Binding-site contacts:
Ligand atom C18 contacts residue ARG454 of chain 1.C at 3.0 Å.
Ligand atom C8 contacts residue GLN438 of chain 1.C at 3.2 Å.
Ligand atom C17 contacts residue ARG613 of chain 1.C at 3.1 Å.
Ligand atom C14 contacts residue SER456 of chain 1.C at 3.5 Å.
Ligand atom O6 contacts residue GLN438 of chain 1.C at 3.2 Å.
Ligand atom O10 contacts residue HIS451 of chain 1.C at 2.5 Å (h-bond).
Ligand atom C30 contacts residue PRO489 of chain 1.C at 2.9 Å (hydrophobic).
Ligand atom C12 contacts residue GLN435 of chain 1.C at 2.9 Å.
Ligand atom C32 contacts residue PHE439 of chain 1.C at 3.2 Å (hydrophobic).
Ligand atom C14 contacts residue GLN438 of chain 1.C at 3.0 Å.
Ligand atom O1 contacts residue ARG454 of chain 1.C at 2.7 Å (salt-bridge).
Ligand atom C29 contacts residue GLN435 of chain 1.C at 3.5 Å.
Ligand atom C4 contacts residue ASN493 of chain 1.C at 3.1 Å.
Ligand atom O4 contacts residue ARG465 of chain 1.C at 3.3 Å (salt-bridge).
Ligand atom C3 contacts residue ASN493 of chain 1.C at 3.3 Å.
Ligand atom C20 contacts residue ARG454 of chain 1.C at 3.4 Å.
Ligand atom C19 contacts residue ARG454 of chain 1.C at 2.3 Å.
Ligand atom C7 contacts residue GLN438 of chain 1.C at 3.1 Å.
Ligand atom C16 contacts residue ARG454 of chain 1.C at 2.7 Å.
Ligand atom C8 contacts residue SER456 of chain 1.C at 3.4 Å.
Ligand atom O1 contacts residue ILE497 of chain 1.C at 3.4 Å.
Ligand atom O3 contacts residue GLN435 of chain 1.C at 2.9 Å (h-bond).
Ligand atom O9 contacts residue HIS451 of chain 1.C at 3.2 Å (h-bond).
Ligand atom O11 contacts residue PRO489 of chain 1.C at 3.0 Å.
Ligand atom O9 contacts residue PHE439 of chain 1.C at 3.2 Å (h-bond).
Ligand atom N2 contacts residue ASN493 of chain 1.C at 3.2 Å (h-bond).
Ligand atom O5 contacts residue GLN435 of chain 1.C at 2.8 Å (h-bond).
Ligand atom O2 contacts residue SER456 of chain 1.C at 2.9 Å (h-bond).
Ligand atom C17 contacts residue ARG454 of chain 1.C at 3.4 Å.
Ligand atom C13 contacts residue GLN435 of chain 1.C at 3.0 Å.
Ligand atom N1 contacts residue ARG454 of chain 1.C at 3.0 Å (salt-bridge).
Ligand atom O10 contacts residue ARG454 of chain 1.C at 3.0 Å (salt-bridge).
Ligand atom O8 contacts residue PHE439 of chain 1.C at 3.1 Å (h-bond).
Ligand atom C1 contacts residue ILE497 of chain 1.C at 3.2 Å (hydrophobic).
Ligand atom C15 contacts residue ARG454 of chain 1.C at 2.8 Å.
Ligand atom C32 contacts residue HIS680 of chain 1.C at 3.2 Å.
Ligand atom O2 contacts residue GLN438 of chain 1.C at 3.2 Å (h-bond).
Ligand atom C37 contacts residue SER437 of chain 1.C at 3.2 Å.
Ligand atom C16 contacts residue ARG613 of chain 1.C at 3.5 Å.
Ligand atom O11 contacts residue ILE497 of chain 1.C at 3.4 Å.

This protein binds this small molecule.
Small molecule (SMILES): CO[C@H]1CCO[C@@]2(C)Oc3c(C)c(O)c4c(c3C2=O)C2=NC3(CCN(CCn5c([N+](=O)[O-])cnc5C)CC3)NC2=C(NC(=O)[C@H](C)CCC[C@H](C)[C@H](O)[C@@H](C)[C@@H](O)[C@@H](C)[C@H](OC(C)=O)[C@@H]1C)C4=O

Sequence of chain 1.C:
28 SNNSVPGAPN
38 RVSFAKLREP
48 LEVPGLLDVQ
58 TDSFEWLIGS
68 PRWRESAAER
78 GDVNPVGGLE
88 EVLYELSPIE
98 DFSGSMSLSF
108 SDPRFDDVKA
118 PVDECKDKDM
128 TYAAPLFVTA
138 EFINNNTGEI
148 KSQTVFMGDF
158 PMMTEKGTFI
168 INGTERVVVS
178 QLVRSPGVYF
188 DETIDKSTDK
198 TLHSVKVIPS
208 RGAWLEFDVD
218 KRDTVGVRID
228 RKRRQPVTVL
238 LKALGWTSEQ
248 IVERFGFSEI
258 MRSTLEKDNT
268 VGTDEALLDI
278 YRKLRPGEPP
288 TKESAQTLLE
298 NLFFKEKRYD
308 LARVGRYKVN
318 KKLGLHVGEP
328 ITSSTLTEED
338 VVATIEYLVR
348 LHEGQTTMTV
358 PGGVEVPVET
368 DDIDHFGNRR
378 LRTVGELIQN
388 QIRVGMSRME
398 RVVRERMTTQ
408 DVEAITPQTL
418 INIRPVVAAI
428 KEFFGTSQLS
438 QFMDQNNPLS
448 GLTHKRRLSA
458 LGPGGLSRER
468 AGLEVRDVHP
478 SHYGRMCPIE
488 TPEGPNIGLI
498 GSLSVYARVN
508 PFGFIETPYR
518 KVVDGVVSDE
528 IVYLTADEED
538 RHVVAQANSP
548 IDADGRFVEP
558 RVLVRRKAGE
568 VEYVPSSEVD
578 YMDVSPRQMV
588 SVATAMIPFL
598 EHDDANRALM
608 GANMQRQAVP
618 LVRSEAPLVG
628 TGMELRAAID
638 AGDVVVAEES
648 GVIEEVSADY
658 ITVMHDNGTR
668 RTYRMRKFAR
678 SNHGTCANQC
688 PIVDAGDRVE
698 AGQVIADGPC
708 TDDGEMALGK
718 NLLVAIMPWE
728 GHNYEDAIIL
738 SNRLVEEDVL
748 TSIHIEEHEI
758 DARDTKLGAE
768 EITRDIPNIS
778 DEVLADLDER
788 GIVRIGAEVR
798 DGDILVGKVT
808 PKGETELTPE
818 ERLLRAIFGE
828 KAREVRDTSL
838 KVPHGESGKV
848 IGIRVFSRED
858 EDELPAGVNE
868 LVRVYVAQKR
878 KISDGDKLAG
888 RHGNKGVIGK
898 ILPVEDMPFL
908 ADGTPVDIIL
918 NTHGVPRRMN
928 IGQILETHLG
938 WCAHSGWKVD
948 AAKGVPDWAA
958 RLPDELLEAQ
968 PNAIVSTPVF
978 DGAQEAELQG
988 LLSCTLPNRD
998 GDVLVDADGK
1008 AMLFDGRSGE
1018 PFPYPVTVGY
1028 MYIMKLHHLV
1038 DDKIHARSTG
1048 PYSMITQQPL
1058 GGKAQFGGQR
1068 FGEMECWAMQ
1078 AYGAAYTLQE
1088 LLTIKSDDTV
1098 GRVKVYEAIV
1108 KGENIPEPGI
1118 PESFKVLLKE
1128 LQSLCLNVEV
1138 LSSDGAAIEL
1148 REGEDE